Sequence of chain 1.A:
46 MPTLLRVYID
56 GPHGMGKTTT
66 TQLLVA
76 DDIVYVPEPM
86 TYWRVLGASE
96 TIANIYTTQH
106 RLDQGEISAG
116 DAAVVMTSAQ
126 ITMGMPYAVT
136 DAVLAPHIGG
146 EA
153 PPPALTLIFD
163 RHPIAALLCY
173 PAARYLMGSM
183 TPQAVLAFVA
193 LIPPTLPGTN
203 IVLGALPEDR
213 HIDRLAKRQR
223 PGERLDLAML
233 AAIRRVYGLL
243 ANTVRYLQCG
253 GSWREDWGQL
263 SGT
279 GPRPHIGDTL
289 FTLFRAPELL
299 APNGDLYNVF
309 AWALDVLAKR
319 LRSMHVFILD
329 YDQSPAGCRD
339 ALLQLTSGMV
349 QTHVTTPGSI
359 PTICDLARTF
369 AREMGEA

Binding-site contacts:
Ligand atom C14 contacts residue TYR101 of chain 1.A at 3.7 Å (hydrophobic).
Ligand atom C11 contacts residue TYR172 of chain 1.A at 3.4 Å (hydrophobic).
Ligand atom N5 contacts residue GLN125 of chain 1.A at 2.9 Å (h-bond).
Ligand atom C6 contacts residue MET128 of chain 1.A at 3.9 Å (hydrophobic).
Ligand atom C12 contacts residue GLU83 of chain 1.A at 3.5 Å.
Ligand atom O9 contacts residue ILE100 of chain 1.A at 3.7 Å.
Ligand atom O18 contacts residue TYR101 of chain 1.A at 2.7 Å (h-bond).
Ligand atom C3 contacts residue TYR132 of chain 1.A at 3.5 Å (hydrophobic).
Ligand atom C4 contacts residue TYR172 of chain 1.A at 3.8 Å (hydrophobic).
Ligand atom O7 contacts residue MET128 of chain 1.A at 3.8 Å.
Ligand atom C14 contacts residue HIS58 of chain 1.A at 3.5 Å.
Ligand atom C4 contacts residue MET128 of chain 1.A at 3.7 Å (hydrophobic).
Ligand atom C2 contacts residue MET128 of chain 1.A at 3.6 Å (hydrophobic).
Ligand atom C10 contacts residue TYR101 of chain 1.A at 3.7 Å (hydrophobic).
Ligand atom N5 contacts residue MET128 of chain 1.A at 3.9 Å.
Ligand atom N8 contacts residue MET128 of chain 1.A at 3.6 Å.
Ligand atom C6 contacts residue GLN125 of chain 1.A at 3.6 Å.
Ligand atom O18 contacts residue HIS58 of chain 1.A at 3.6 Å.
Ligand atom C15 contacts residue ILE97 of chain 1.A at 3.7 Å (hydrophobic).
Ligand atom O7 contacts residue GLN125 of chain 1.A at 2.9 Å (h-bond).
Ligand atom N8 contacts residue TYR172 of chain 1.A at 3.8 Å.
Ligand atom C12 contacts residue ARG222 of chain 1.A at 3.7 Å.
Ligand atom C1 contacts residue ARG222 of chain 1.A at 3.7 Å.
Ligand atom C11 contacts residue MET128 of chain 1.A at 3.7 Å (hydrophobic).
Ligand atom O7 contacts residue ALA168 of chain 1.A at 3.4 Å.
Ligand atom O9 contacts residue TYR172 of chain 1.A at 3.6 Å.
Ligand atom O16 contacts residue HIS58 of chain 1.A at 3.9 Å.
Ligand atom C10 contacts residue GLU225 of chain 1.A at 3.7 Å.
Ligand atom C14 contacts residue TYR172 of chain 1.A at 3.6 Å (hydrophobic).
Ligand atom O7 contacts residue TYR172 of chain 1.A at 3.6 Å.
Ligand atom C13 contacts residue ILE97 of chain 1.A at 3.7 Å (hydrophobic).
Ligand atom C3 contacts residue ARG163 of chain 1.A at 3.6 Å.
Ligand atom N5 contacts residue TYR172 of chain 1.A at 3.3 Å.
Ligand atom C6 contacts residue TYR172 of chain 1.A at 3.4 Å (hydrophobic).
Ligand atom O9 contacts residue GLN125 of chain 1.A at 3.8 Å.
Ligand atom O16 contacts residue GLU83 of chain 1.A at 3.8 Å.
Ligand atom O18 contacts residue GLU225 of chain 1.A at 2.8 Å (salt-bridge).
Ligand atom C10 contacts residue HIS58 of chain 1.A at 3.5 Å.
Ligand atom O16 contacts residue ARG163 of chain 1.A at 3.5 Å (salt-bridge).
Ligand atom C11 contacts residue GLN125 of chain 1.A at 3.8 Å.

A protein and the small-molecule ligand that binds it are described below.
Small molecule (SMILES): Cc1cn([C@@]23C[C@H](O)[C@@H](CO)[C@@H]2C3)c(=O)[nH]c1=O